Sequence of chain 1.A:
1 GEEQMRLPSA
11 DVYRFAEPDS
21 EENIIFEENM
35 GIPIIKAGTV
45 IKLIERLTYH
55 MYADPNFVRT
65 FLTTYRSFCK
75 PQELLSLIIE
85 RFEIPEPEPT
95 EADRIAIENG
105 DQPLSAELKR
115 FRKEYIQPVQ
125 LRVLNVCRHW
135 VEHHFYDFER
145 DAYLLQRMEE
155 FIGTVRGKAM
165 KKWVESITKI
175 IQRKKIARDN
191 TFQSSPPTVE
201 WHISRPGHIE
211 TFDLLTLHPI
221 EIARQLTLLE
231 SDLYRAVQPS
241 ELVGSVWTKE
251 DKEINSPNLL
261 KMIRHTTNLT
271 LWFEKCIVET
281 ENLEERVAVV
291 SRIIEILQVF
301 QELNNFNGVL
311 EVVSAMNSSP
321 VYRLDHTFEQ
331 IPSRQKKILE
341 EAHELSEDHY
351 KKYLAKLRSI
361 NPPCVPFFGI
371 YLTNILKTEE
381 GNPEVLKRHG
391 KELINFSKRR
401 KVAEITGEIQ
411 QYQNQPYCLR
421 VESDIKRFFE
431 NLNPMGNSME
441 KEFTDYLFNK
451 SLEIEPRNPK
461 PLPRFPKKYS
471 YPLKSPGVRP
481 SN

This small molecule binds to this protein.
Small molecule (SMILES): CC(C)c1noc2ncc(C(=O)N[C@H](C)c3cccc(S(N)(=O)=O)c3)cc12

Binding-site contacts:
Ligand atom C13 contacts residue HIS343 of chain 1.A at 3.8 Å.
Ligand atom C8 contacts residue HIS343 of chain 1.A at 3.5 Å.
Ligand atom C13 contacts residue LEU339 of chain 1.A at 3.5 Å (hydrophobic).
Ligand atom C6 contacts residue TYR322 of chain 1.A at 3.5 Å (hydrophobic).
Ligand atom C7 contacts residue ASN317 of chain 1.A at 3.2 Å.
Ligand atom O25 contacts residue LYS336 of chain 1.A at 3.5 Å.
Ligand atom C22 contacts residue TYR322 of chain 1.A at 3.9 Å (hydrophobic).
Ligand atom N4 contacts residue TYR322 of chain 1.A at 3.9 Å.
Ligand atom C19 contacts residue LEU339 of chain 1.A at 3.8 Å (hydrophobic).
Ligand atom C9 contacts residue HIS343 of chain 1.A at 3.6 Å.
Ligand atom C5 contacts residue TYR322 of chain 1.A at 3.7 Å (hydrophobic).
Ligand atom C17 contacts residue MET316 of chain 1.A at 3.6 Å (hydrophobic).
Ligand atom C20 contacts residue PHE328 of chain 1.A at 3.4 Å (hydrophobic).
Ligand atom C16 contacts residue TYR322 of chain 1.A at 3.5 Å (hydrophobic).
Ligand atom C16 contacts residue PHE328 of chain 1.A at 3.6 Å (hydrophobic).
Ligand atom C5 contacts residue HIS343 of chain 1.A at 3.8 Å.
Ligand atom C18 contacts residue LEU339 of chain 1.A at 3.6 Å (hydrophobic).
Ligand atom C10 contacts residue ASN317 of chain 1.A at 4.0 Å.
Ligand atom C10 contacts residue HIS343 of chain 1.A at 3.5 Å.
Ligand atom O25 contacts residue LEU339 of chain 1.A at 3.8 Å.
Ligand atom O12 contacts residue HIS343 of chain 1.A at 3.8 Å.
Ligand atom C7 contacts residue HIS343 of chain 1.A at 3.5 Å.
Ligand atom C16 contacts residue MET316 of chain 1.A at 3.6 Å (hydrophobic).
Ligand atom C6 contacts residue HIS343 of chain 1.A at 3.7 Å.
Ligand atom C15 contacts residue LEU339 of chain 1.A at 3.7 Å (hydrophobic).
Ligand atom N11 contacts residue HIS343 of chain 1.A at 3.4 Å.
Ligand atom O12 contacts residue GLU340 of chain 1.A at 3.5 Å.
Ligand atom C13 contacts residue ASN317 of chain 1.A at 3.6 Å.
Ligand atom N11 contacts residue ASN317 of chain 1.A at 2.9 Å (h-bond).
Ligand atom C17 contacts residue ASN317 of chain 1.A at 3.6 Å.
Ligand atom C15 contacts residue ASN317 of chain 1.A at 3.3 Å.
Ligand atom C14 contacts residue LEU339 of chain 1.A at 3.7 Å (hydrophobic).
Ligand atom C17 contacts residue TYR322 of chain 1.A at 3.6 Å (hydrophobic).
Ligand atom C23 contacts residue ASN317 of chain 1.A at 3.8 Å.
Ligand atom C8 contacts residue TYR322 of chain 1.A at 3.8 Å (hydrophobic).
Ligand atom O26 contacts residue PHE328 of chain 1.A at 3.5 Å.
Ligand atom N4 contacts residue HIS343 of chain 1.A at 3.8 Å.
Ligand atom N27 contacts residue LYS336 of chain 1.A at 3.4 Å (salt-bridge).
Ligand atom C7 contacts residue TYR322 of chain 1.A at 3.5 Å (hydrophobic).
Ligand atom O25 contacts residue PHE328 of chain 1.A at 3.7 Å.